Sequence of chain 1.E:
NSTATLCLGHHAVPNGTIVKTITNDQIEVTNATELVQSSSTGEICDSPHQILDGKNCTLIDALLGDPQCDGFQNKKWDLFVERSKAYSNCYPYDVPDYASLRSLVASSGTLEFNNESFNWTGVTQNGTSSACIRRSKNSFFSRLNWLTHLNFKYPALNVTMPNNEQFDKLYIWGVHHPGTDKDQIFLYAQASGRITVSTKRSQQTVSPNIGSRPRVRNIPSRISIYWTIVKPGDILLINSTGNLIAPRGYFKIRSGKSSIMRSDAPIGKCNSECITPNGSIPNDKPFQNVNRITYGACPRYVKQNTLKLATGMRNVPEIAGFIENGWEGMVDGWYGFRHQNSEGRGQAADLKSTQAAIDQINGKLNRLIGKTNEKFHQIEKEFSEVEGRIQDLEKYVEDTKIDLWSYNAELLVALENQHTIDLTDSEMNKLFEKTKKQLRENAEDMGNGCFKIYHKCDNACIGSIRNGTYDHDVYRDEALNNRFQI

Sequence of chain 1.A:
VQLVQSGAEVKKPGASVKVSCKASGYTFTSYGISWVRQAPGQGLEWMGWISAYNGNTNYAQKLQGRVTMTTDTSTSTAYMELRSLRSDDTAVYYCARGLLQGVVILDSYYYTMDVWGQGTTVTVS

A small-molecule ligand and the protein it binds are described below.
Small molecule (SMILES): CC(=O)N[C@@H]1[C@@H](O)[C@H](O)[C@@H](CO)O[C@H]1O

Binding-site contacts:
Ligand atom C4 contacts residue ASN38 of chain 1.E at 4.2 Å.
Ligand atom C7 contacts residue ASN38 of chain 1.E at 3.2 Å.
Ligand atom C8 contacts residue THR37 of chain 1.E at 3.8 Å.
Ligand atom C8 contacts residue ASN38 of chain 1.E at 4.3 Å.
Ligand atom N2 contacts residue ASN38 of chain 1.E at 2.8 Å (h-bond).
Ligand atom O5 contacts residue ASN38 of chain 1.E at 2.4 Å (h-bond).
Ligand atom C6 contacts residue LEU107 of chain 1.A at 4.0 Å (hydrophobic).
Ligand atom C5 contacts residue ASN38 of chain 1.E at 3.7 Å.
Ligand atom C3 contacts residue ASN38 of chain 1.E at 3.8 Å.
Ligand atom O6 contacts residue LEU107 of chain 1.A at 4.2 Å.
Ligand atom C6 contacts residue VAL105 of chain 1.A at 3.5 Å (hydrophobic).
Ligand atom O6 contacts residue VAL104 of chain 1.A at 3.3 Å.
Ligand atom O6 contacts residue VAL105 of chain 1.A at 2.6 Å (h-bond).
Ligand atom C1 contacts residue ASN38 of chain 1.E at 1.4 Å.
Ligand atom O7 contacts residue ASN38 of chain 1.E at 3.2 Å (h-bond).
Ligand atom C2 contacts residue ASN38 of chain 1.E at 2.4 Å.
Ligand atom C7 contacts residue THR37 of chain 1.E at 4.3 Å.
Ligand atom C6 contacts residue VAL104 of chain 1.A at 4.3 Å (hydrophobic).